A protein and the small-molecule ligand that binds it are described below.
Small molecule (SMILES): Oc1c(F)cccc1F

Sequence of chain 1.B:
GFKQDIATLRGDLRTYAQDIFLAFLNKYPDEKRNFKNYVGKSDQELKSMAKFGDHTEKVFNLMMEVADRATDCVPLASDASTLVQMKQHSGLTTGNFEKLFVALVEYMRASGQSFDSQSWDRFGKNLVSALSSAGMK

Binding-site contacts:
Ligand atom F2 contacts residue LEU100 of chain 1.B at 4.0 Å.
Ligand atom F2 contacts residue HEM1 of chain 1.K at 3.4 Å.
Ligand atom C5 contacts residue THR56 of chain 1.B at 3.8 Å.
Ligand atom C6 contacts residue HIS55 of chain 1.B at 3.3 Å.
Ligand atom F1 contacts residue VAL59 of chain 1.B at 3.4 Å.
Ligand atom C1 contacts residue PHE35 of chain 1.B at 4.3 Å (hydrophobic).
Ligand atom C6 contacts residue THR56 of chain 1.B at 4.0 Å.
Ligand atom F1 contacts residue HIS55 of chain 1.B at 2.3 Å.
Ligand atom C5 contacts residue PHE60 of chain 1.B at 2.8 Å (hydrophobic).
Ligand atom O contacts residue HIS55 of chain 1.B at 2.6 Å.
Ligand atom O contacts residue PHE35 of chain 1.B at 3.3 Å.
Ligand atom C2 contacts residue LEU100 of chain 1.B at 4.4 Å (hydrophobic).
Ligand atom O contacts residue HEM1 of chain 1.K at 4.3 Å.
Ligand atom F2 contacts residue PHE35 of chain 1.B at 4.1 Å.
Ligand atom F1 contacts residue PHE21 of chain 1.B at 3.9 Å.
Ligand atom C5 contacts residue VAL59 of chain 1.B at 3.4 Å (hydrophobic).
Ligand atom O contacts residue VAL59 of chain 1.B at 3.8 Å.
Ligand atom C3 contacts residue PHE60 of chain 1.B at 3.1 Å (hydrophobic).
Ligand atom C4 contacts residue PHE21 of chain 1.B at 3.6 Å (hydrophobic).
Ligand atom C4 contacts residue PHE60 of chain 1.B at 2.1 Å (hydrophobic).
Ligand atom C1 contacts residue PHE21 of chain 1.B at 3.2 Å (hydrophobic).
Ligand atom C2 contacts residue VAL59 of chain 1.B at 3.7 Å (hydrophobic).
Ligand atom F2 contacts residue PHE21 of chain 1.B at 3.7 Å.
Ligand atom C6 contacts residue VAL59 of chain 1.B at 3.5 Å (hydrophobic).
Ligand atom C2 contacts residue PHE21 of chain 1.B at 3.4 Å (hydrophobic).
Ligand atom C6 contacts residue PHE21 of chain 1.B at 3.6 Å (hydrophobic).
Ligand atom C6 contacts residue PHE60 of chain 1.B at 4.1 Å (hydrophobic).
Ligand atom C5 contacts residue PHE21 of chain 1.B at 3.6 Å (hydrophobic).
Ligand atom C4 contacts residue VAL59 of chain 1.B at 3.5 Å (hydrophobic).
Ligand atom C3 contacts residue PHE21 of chain 1.B at 3.5 Å (hydrophobic).
Ligand atom C2 contacts residue PHE60 of chain 1.B at 4.4 Å (hydrophobic).
Ligand atom F2 contacts residue VAL59 of chain 1.B at 4.5 Å.
Ligand atom C4 contacts residue LEU100 of chain 1.B at 4.4 Å (hydrophobic).
Ligand atom O contacts residue PHE21 of chain 1.B at 3.5 Å.
Ligand atom C1 contacts residue HIS55 of chain 1.B at 3.3 Å.
Ligand atom C1 contacts residue VAL59 of chain 1.B at 3.7 Å (hydrophobic).
Ligand atom C3 contacts residue VAL59 of chain 1.B at 3.6 Å (hydrophobic).
Ligand atom C2 contacts residue HEM1 of chain 1.K at 4.4 Å.
Ligand atom F1 contacts residue THR56 of chain 1.B at 3.2 Å.
Ligand atom C3 contacts residue LEU100 of chain 1.B at 3.6 Å (hydrophobic).